Binding-site contacts:
Ligand atom C6 contacts residue TRP358 of chain 1.A at 3.8 Å (hydrophobic).
Ligand atom N2 contacts residue ASN66 of chain 1.A at 2.9 Å (h-bond).
Ligand atom C1 contacts residue TYR387 of chain 3.A at 4.4 Å (hydrophobic).
Ligand atom C5 contacts residue TRP358 of chain 1.A at 4.2 Å (hydrophobic).
Ligand atom O4 contacts residue TRP358 of chain 1.A at 4.1 Å.
Ligand atom O6 contacts residue TRP358 of chain 1.A at 3.7 Å.
Ligand atom O7 contacts residue ASN66 of chain 1.A at 3.8 Å.
Ligand atom O5 contacts residue TRP358 of chain 1.A at 4.0 Å.
Ligand atom C7 contacts residue ASN66 of chain 1.A at 3.5 Å.
Ligand atom C7 contacts residue TYR387 of chain 3.A at 4.3 Å (hydrophobic).
Ligand atom O7 contacts residue TYR387 of chain 3.A at 3.8 Å.
Ligand atom O3 contacts residue TRP358 of chain 1.A at 4.3 Å.
Ligand atom C5 contacts residue ASN66 of chain 1.A at 3.7 Å.
Ligand atom O5 contacts residue ASN66 of chain 1.A at 2.4 Å (h-bond).
Ligand atom C4 contacts residue TRP358 of chain 1.A at 3.7 Å (hydrophobic).
Ligand atom C2 contacts residue ASN66 of chain 1.A at 2.4 Å.
Ligand atom C1 contacts residue ASN66 of chain 1.A at 1.4 Å.
Ligand atom C4 contacts residue ASN66 of chain 1.A at 4.2 Å.
Ligand atom C1 contacts residue TRP358 of chain 1.A at 4.2 Å (hydrophobic).
Ligand atom C2 contacts residue TRP358 of chain 1.A at 4.5 Å (hydrophobic).
Ligand atom C3 contacts residue ASN66 of chain 1.A at 3.8 Å.
Ligand atom O6 contacts residue ASN66 of chain 1.A at 4.5 Å.

The small molecule below binds the protein below.
Small molecule (SMILES): CC(=O)N[C@H]1[C@H](O[C@H]2[C@H](O)[C@@H](NC(C)=O)CO[C@@H]2CO)O[C@H](CO)[C@@H](O)[C@@H]1O

Sequence of chain 3.A:
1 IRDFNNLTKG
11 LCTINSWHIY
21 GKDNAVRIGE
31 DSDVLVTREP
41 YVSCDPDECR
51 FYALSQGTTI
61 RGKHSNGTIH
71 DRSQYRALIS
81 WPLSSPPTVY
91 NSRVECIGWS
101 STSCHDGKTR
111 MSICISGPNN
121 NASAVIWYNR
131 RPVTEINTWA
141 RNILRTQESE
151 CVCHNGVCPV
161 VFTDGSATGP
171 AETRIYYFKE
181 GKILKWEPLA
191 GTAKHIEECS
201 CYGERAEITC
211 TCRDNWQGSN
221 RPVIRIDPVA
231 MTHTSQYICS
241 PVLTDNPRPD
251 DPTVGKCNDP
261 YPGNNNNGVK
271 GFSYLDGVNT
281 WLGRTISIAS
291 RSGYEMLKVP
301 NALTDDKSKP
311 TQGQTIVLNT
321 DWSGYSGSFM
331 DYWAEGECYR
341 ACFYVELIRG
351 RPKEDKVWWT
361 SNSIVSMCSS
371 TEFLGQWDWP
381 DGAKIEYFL

Sequence of chain 1.A:
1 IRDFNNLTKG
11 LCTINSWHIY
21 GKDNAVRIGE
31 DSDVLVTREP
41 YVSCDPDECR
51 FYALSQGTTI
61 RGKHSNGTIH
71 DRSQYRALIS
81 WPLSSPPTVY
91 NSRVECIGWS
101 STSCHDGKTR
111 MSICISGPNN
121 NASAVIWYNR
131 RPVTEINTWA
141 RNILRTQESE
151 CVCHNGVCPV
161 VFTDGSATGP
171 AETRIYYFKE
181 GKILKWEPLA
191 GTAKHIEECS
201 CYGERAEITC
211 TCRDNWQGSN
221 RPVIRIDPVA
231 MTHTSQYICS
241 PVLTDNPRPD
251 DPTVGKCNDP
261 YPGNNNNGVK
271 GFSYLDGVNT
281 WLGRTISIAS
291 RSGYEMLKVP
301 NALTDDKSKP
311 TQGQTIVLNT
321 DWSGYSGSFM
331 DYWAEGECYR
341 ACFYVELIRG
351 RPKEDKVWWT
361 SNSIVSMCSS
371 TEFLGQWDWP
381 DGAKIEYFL